A small-molecule ligand and the protein it binds are described below.
Small molecule (SMILES): O=C1Nc2c(Cl)cccc2S(=O)(=O)N1

Sequence of chain 1.A:
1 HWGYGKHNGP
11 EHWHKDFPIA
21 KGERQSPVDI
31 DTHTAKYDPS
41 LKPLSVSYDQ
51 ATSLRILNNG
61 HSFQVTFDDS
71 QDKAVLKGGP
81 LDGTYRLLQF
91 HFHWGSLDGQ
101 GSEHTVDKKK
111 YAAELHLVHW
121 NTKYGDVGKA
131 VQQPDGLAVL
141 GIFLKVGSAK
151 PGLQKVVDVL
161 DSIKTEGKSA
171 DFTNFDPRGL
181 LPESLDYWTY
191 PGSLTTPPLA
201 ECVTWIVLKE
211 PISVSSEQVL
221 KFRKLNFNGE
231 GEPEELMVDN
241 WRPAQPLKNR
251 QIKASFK

Binding-site contacts:
Ligand atom C01 contacts residue LEU194 of chain 1.A at 3.5 Å (hydrophobic).
Ligand atom S10 contacts residue ZN1 of chain 1.B at 3.1 Å.
Ligand atom O13 contacts residue TRP205 of chain 1.A at 3.9 Å.
Ligand atom S10 contacts residue HIS116 of chain 1.A at 3.8 Å.
Ligand atom O13 contacts residue HIS116 of chain 1.A at 3.3 Å (h-bond).
Ligand atom O12 contacts residue THR195 of chain 1.A at 3.1 Å (h-bond).
Ligand atom N09 contacts residue HIS93 of chain 1.A at 3.6 Å (h-bond).
Ligand atom C08 contacts residue HIS93 of chain 1.A at 3.9 Å.
Ligand atom S10 contacts residue HIS91 of chain 1.A at 3.8 Å.
Ligand atom C08 contacts residue HIS91 of chain 1.A at 3.8 Å.
Ligand atom N09 contacts residue HIS91 of chain 1.A at 3.3 Å (h-bond).
Ligand atom O13 contacts residue ZN1 of chain 1.B at 3.2 Å.
Ligand atom C08 contacts residue THR196 of chain 1.A at 3.6 Å.
Ligand atom O11 contacts residue ZN1 of chain 1.B at 3.1 Å.
Ligand atom N07 contacts residue THR196 of chain 1.A at 2.8 Å (h-bond).
Ligand atom C03 contacts residue LEU194 of chain 1.A at 4.0 Å (hydrophobic).
Ligand atom O13 contacts residue HIS91 of chain 1.A at 3.5 Å.
Ligand atom C01 contacts residue Q7A1 of chain 1.D at 3.8 Å.
Ligand atom O12 contacts residue TRP205 of chain 1.A at 3.6 Å.
Ligand atom O12 contacts residue LEU194 of chain 1.A at 3.4 Å.
Ligand atom CL14 contacts residue PRO197 of chain 1.A at 3.9 Å.
Ligand atom C08 contacts residue THR195 of chain 1.A at 3.0 Å.
Ligand atom O13 contacts residue VAL139 of chain 1.A at 3.5 Å.
Ligand atom C06 contacts residue VAL118 of chain 1.A at 3.7 Å (hydrophobic).
Ligand atom CL14 contacts residue Q7A1 of chain 1.D at 3.7 Å.
Ligand atom C04 contacts residue THR196 of chain 1.A at 4.0 Å.
Ligand atom O11 contacts residue HIS93 of chain 1.A at 3.2 Å.
Ligand atom O13 contacts residue VAL118 of chain 1.A at 3.7 Å.
Ligand atom O11 contacts residue THR196 of chain 1.A at 2.9 Å.
Ligand atom N09 contacts residue ZN1 of chain 1.B at 2.0 Å.
Ligand atom C02 contacts residue LEU194 of chain 1.A at 3.5 Å (hydrophobic).
Ligand atom C02 contacts residue Q7A1 of chain 1.D at 3.7 Å.
Ligand atom C01 contacts residue VAL118 of chain 1.A at 3.6 Å (hydrophobic).
Ligand atom N09 contacts residue HIS116 of chain 1.A at 3.3 Å (h-bond).
Ligand atom C01 contacts residue LEU137 of chain 1.A at 3.7 Å (hydrophobic).
Ligand atom C06 contacts residue LEU194 of chain 1.A at 3.7 Å (hydrophobic).
Ligand atom O11 contacts residue THR195 of chain 1.A at 2.8 Å (h-bond).
Ligand atom N09 contacts residue THR195 of chain 1.A at 2.9 Å (h-bond).
Ligand atom CL14 contacts residue THR196 of chain 1.A at 3.2 Å.
Ligand atom C08 contacts residue ZN1 of chain 1.B at 2.9 Å.